Sequence of chain 1.A:
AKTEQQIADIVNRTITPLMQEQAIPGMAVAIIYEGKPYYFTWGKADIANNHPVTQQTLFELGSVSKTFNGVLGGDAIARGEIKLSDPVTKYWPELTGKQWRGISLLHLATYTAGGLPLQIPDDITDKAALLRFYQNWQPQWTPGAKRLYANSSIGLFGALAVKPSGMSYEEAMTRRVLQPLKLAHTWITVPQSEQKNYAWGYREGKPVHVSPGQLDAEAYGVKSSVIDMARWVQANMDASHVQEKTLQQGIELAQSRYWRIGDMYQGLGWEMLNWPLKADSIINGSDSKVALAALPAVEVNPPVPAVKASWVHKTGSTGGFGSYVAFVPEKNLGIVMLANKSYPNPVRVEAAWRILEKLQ

Binding-site contacts:
Ligand atom N10 contacts residue SER317 of chain 1.A at 3.1 Å (h-bond).
Ligand atom C14 contacts residue THR318 of chain 1.A at 4.0 Å.
Ligand atom N10 contacts residue SER63 of chain 1.A at 3.8 Å.
Ligand atom C17 contacts residue THR318 of chain 1.A at 3.9 Å.
Ligand atom C7 contacts residue ASN151 of chain 1.A at 3.8 Å.
Ligand atom C11 contacts residue SER317 of chain 1.A at 3.8 Å.
Ligand atom C17 contacts residue MPD1 of chain 1.C at 3.9 Å.
Ligand atom C7 contacts residue SER317 of chain 1.A at 4.1 Å.
Ligand atom C13 contacts residue SER317 of chain 1.A at 3.5 Å.
Ligand atom C15 contacts residue MPD1 of chain 1.C at 4.1 Å.
Ligand atom O82 contacts residue TYR149 of chain 1.A at 3.1 Å (h-bond).
Ligand atom N18 contacts residue GLY319 of chain 1.A at 3.3 Å (h-bond).
Ligand atom C14 contacts residue SER317 of chain 1.A at 3.8 Å.
Ligand atom N19 contacts residue THR318 of chain 1.A at 3.7 Å.
Ligand atom C14 contacts residue MPD1 of chain 1.C at 4.0 Å.
Ligand atom C15 contacts residue TYR220 of chain 1.A at 3.7 Å (hydrophobic).
Ligand atom O81 contacts residue SER317 of chain 1.A at 2.7 Å (h-bond).
Ligand atom O82 contacts residue SER63 of chain 1.A at 2.4 Å (h-bond).
Ligand atom O12 contacts residue ASN151 of chain 1.A at 3.0 Å (h-bond).
Ligand atom N18 contacts residue THR318 of chain 1.A at 4.2 Å.
Ligand atom S16 contacts residue MPD1 of chain 1.C at 4.1 Å.
Ligand atom O81 contacts residue SER63 of chain 1.A at 2.5 Å (h-bond).
Ligand atom P8 contacts residue SER63 of chain 1.A at 1.6 Å.
Ligand atom N19 contacts residue MPD1 of chain 1.C at 3.7 Å.
Ligand atom C11 contacts residue ASN151 of chain 1.A at 4.0 Å.
Ligand atom O12 contacts residue GLN119 of chain 1.A at 2.8 Å (h-bond).
Ligand atom O81 contacts residue GLY316 of chain 1.A at 3.3 Å.
Ligand atom N19 contacts residue GLY319 of chain 1.A at 3.7 Å.
Ligand atom S16 contacts residue TYR220 of chain 1.A at 3.5 Å.
Ligand atom C11 contacts residue GLN119 of chain 1.A at 3.9 Å.
Ligand atom N16 contacts residue SER317 of chain 1.A at 3.7 Å.
Ligand atom O17 contacts residue SER317 of chain 1.A at 4.2 Å.
Ligand atom P8 contacts residue LYS66 of chain 1.A at 4.1 Å.
Ligand atom C7 contacts residue SER63 of chain 1.A at 2.6 Å.
Ligand atom P8 contacts residue SER317 of chain 1.A at 4.1 Å.
Ligand atom S16 contacts residue VAL210 of chain 1.A at 3.6 Å.
Ligand atom P8 contacts residue TYR149 of chain 1.A at 3.6 Å.
Ligand atom C7 contacts residue LYS66 of chain 1.A at 4.2 Å.
Ligand atom O81 contacts residue GLY62 of chain 1.A at 3.8 Å.
Ligand atom C17 contacts residue GLY319 of chain 1.A at 3.6 Å.

The small molecule below binds the protein below.
Small molecule (SMILES): CO/N=C(\C(=O)NCP(=O)(O)O)c1csc(N)n1